Sequence of chain 1.A:
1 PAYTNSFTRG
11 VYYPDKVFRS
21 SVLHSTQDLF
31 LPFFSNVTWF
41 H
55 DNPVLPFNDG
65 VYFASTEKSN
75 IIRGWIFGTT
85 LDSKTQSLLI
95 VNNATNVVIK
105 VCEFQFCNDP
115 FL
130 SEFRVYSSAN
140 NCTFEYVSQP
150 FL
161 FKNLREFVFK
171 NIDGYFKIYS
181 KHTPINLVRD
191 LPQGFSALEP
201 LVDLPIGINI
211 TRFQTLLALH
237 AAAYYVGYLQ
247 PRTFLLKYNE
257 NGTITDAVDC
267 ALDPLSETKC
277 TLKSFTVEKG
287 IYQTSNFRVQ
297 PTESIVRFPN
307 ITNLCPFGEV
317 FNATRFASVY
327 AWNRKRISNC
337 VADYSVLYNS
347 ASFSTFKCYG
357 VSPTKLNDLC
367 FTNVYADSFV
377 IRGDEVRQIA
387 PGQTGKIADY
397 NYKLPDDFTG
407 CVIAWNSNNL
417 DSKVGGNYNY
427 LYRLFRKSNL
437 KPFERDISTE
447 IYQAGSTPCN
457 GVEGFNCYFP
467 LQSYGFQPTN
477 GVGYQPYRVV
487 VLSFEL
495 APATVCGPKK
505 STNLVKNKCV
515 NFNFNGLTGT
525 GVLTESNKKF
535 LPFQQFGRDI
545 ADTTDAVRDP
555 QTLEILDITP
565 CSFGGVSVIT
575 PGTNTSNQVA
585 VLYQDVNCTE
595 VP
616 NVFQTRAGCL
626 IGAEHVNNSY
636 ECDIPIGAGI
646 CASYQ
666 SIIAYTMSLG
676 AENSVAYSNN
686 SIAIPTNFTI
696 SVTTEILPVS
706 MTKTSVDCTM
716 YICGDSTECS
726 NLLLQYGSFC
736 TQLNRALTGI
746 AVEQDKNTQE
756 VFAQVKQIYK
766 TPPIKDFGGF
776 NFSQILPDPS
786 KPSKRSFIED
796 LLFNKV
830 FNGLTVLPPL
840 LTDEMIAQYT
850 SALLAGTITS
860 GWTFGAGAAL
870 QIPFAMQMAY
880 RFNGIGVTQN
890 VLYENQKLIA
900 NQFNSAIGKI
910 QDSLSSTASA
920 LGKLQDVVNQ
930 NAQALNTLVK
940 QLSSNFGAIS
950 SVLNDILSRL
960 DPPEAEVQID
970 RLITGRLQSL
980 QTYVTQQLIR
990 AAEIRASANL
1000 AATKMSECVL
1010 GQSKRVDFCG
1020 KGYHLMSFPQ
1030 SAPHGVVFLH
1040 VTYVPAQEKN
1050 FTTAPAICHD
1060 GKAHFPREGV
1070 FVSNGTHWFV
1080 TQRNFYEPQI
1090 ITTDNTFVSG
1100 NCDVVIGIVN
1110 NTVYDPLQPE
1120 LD

Binding-site contacts:
Ligand atom O5 contacts residue ASN776 of chain 1.A at 2.4 Å (h-bond).
Ligand atom C3 contacts residue ASN776 of chain 1.A at 3.8 Å.
Ligand atom C8 contacts residue ASN776 of chain 1.A at 4.1 Å.
Ligand atom C5 contacts residue ASN776 of chain 1.A at 3.7 Å.
Ligand atom C1 contacts residue SER778 of chain 1.A at 4.0 Å.
Ligand atom C1 contacts residue ASN776 of chain 1.A at 1.4 Å.
Ligand atom N2 contacts residue ASN776 of chain 1.A at 2.9 Å (h-bond).
Ligand atom C7 contacts residue ASN776 of chain 1.A at 3.1 Å.
Ligand atom N2 contacts residue SER778 of chain 1.A at 4.4 Å.
Ligand atom C2 contacts residue ASN776 of chain 1.A at 2.5 Å.
Ligand atom O7 contacts residue ASN776 of chain 1.A at 2.9 Å (h-bond).
Ligand atom C4 contacts residue ASN776 of chain 1.A at 4.2 Å.

This protein binds this small molecule.
Small molecule (SMILES): CC(=O)N[C@@H]1[C@@H](O)[C@H](O)[C@@H](CO)O[C@H]1O